Binding-site contacts:
Ligand atom C15 contacts residue PHE119 of chain 1.A at 4.1 Å (hydrophobic).
Ligand atom C15 contacts residue HIS64 of chain 1.A at 4.2 Å.
Ligand atom C25 contacts residue HIS220 of chain 1.A at 3.8 Å.
Ligand atom C16 contacts residue CYS61 of chain 1.A at 3.8 Å (hydrophobic).
Ligand atom C27 contacts residue CYS134 of chain 1.A at 4.0 Å (hydrophobic).
Ligand atom C22 contacts residue ILE138 of chain 1.A at 3.7 Å (hydrophobic).
Ligand atom C4 contacts residue LEU28 of chain 1.A at 3.8 Å (hydrophobic).
Ligand atom C26 contacts residue HIS220 of chain 1.A at 3.8 Å.
Ligand atom O2 contacts residue HIS220 of chain 1.A at 3.0 Å (h-bond).
Ligand atom C6 contacts residue HIS64 of chain 1.A at 4.0 Å.
Ligand atom C1 contacts residue VAL102 of chain 1.A at 4.0 Å (hydrophobic).
Ligand atom C27 contacts residue HIS220 of chain 1.A at 3.9 Å.
Ligand atom C2 contacts residue ARG105 of chain 1.A at 3.8 Å.
Ligand atom C15 contacts residue LEU65 of chain 1.A at 4.1 Å (hydrophobic).
Ligand atom C27 contacts residue TRP58 of chain 1.A at 3.5 Å (hydrophobic).
Ligand atom O1 contacts residue LEU28 of chain 1.A at 3.8 Å.
Ligand atom C24 contacts residue ILE138 of chain 1.A at 3.7 Å (hydrophobic).
Ligand atom C1 contacts residue MET106 of chain 1.A at 3.6 Å (hydrophobic).
Ligand atom C12 contacts residue MET106 of chain 1.A at 3.8 Å (hydrophobic).
Ligand atom C7 contacts residue HIS64 of chain 1.A at 3.7 Å.
Ligand atom C26 contacts residue LEU137 of chain 1.A at 3.6 Å (hydrophobic).
Ligand atom C20 contacts residue PHE129 of chain 1.A at 4.0 Å (hydrophobic).
Ligand atom C26 contacts residue ILE141 of chain 1.A at 3.6 Å (hydrophobic).
Ligand atom C11 contacts residue MET106 of chain 1.A at 3.8 Å (hydrophobic).
Ligand atom C22 contacts residue LEU132 of chain 1.A at 3.9 Å (hydrophobic).
Ligand atom O1 contacts residue GLN27 of chain 1.A at 3.0 Å (h-bond).
Ligand atom C24 contacts residue LEU132 of chain 1.A at 3.6 Å (hydrophobic).
Ligand atom C15 contacts residue CYS61 of chain 1.A at 4.1 Å (hydrophobic).
Ligand atom C23 contacts residue ILE138 of chain 1.A at 3.9 Å (hydrophobic).
Ligand atom C19 contacts residue PHE118 of chain 1.A at 3.7 Å (hydrophobic).
Ligand atom C2 contacts residue MET106 of chain 1.A at 3.8 Å (hydrophobic).
Ligand atom O2 contacts residue LEU65 of chain 1.A at 3.6 Å.
Ligand atom C19 contacts residue ALA109 of chain 1.A at 3.8 Å (hydrophobic).
Ligand atom C3 contacts residue GLN27 of chain 1.A at 3.4 Å.
Ligand atom C6 contacts residue ALA68 of chain 1.A at 3.9 Å (hydrophobic).
Ligand atom C14 contacts residue LEU65 of chain 1.A at 4.1 Å (hydrophobic).
Ligand atom C18 contacts residue PHE119 of chain 1.A at 4.0 Å (hydrophobic).
Ligand atom C7 contacts residue LEU65 of chain 1.A at 4.0 Å (hydrophobic).
Ligand atom C18 contacts residue PHE129 of chain 1.A at 3.8 Å (hydrophobic).
Ligand atom C4 contacts residue GLN27 of chain 1.A at 3.3 Å.

Sequence of chain 1.A:
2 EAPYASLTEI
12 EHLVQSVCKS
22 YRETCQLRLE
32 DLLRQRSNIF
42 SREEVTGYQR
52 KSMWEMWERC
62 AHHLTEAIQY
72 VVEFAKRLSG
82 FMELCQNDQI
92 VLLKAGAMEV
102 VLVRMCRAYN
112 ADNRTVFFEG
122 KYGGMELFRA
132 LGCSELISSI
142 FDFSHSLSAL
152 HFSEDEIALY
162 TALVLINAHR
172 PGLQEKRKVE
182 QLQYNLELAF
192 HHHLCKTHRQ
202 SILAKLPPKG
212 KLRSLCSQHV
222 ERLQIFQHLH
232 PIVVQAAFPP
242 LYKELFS

This protein binds this small molecule.
Small molecule (SMILES): C[C@H](CCCC(C)(C)O)[C@H]1CC[C@H]2[C@@H]3CC=C4C[C@@H](O)CC[C@]4(C)[C@H]3CC[C@]12C